This protein binds this small molecule.
Small molecule (SMILES): Nc1ncnc2c1nc(Br)n2[C@@H]1O[C@H](CNC(=O)C(O)(CC(=O)O)CC(=O)O)[C@@H](O)[C@H]1O

Sequence of chain 1.A:
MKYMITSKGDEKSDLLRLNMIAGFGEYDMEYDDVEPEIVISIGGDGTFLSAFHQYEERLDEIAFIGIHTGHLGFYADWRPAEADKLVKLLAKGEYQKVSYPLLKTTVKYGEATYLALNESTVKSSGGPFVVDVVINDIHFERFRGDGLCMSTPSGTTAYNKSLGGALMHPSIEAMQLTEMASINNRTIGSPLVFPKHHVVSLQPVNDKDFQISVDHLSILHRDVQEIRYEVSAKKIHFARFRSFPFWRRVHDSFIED

Sequence of chain 4.A:
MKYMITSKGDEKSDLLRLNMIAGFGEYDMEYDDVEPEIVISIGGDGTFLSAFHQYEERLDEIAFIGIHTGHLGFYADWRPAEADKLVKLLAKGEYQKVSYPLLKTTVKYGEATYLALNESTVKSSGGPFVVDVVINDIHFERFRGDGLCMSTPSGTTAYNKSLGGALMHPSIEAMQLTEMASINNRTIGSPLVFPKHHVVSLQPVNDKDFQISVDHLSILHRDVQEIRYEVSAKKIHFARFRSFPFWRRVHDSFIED

Binding-site contacts:
Ligand atom C2' contacts residue GLU123 of chain 4.A at 3.4 Å.
Ligand atom N7 contacts residue TYR163 of chain 4.A at 3.7 Å.
Ligand atom C2' contacts residue TYR163 of chain 4.A at 3.8 Å (hydrophobic).
Ligand atom O31 contacts residue THR47 of chain 4.A at 3.8 Å.
Ligand atom O2' contacts residue ALA162 of chain 4.A at 3.2 Å.
Ligand atom C61 contacts residue 5NB1 of chain 4.B at 3.9 Å.
Ligand atom N6 contacts residue GLY149 of chain 1.A at 4.0 Å.
Ligand atom O51 contacts residue 5NB1 of chain 4.B at 3.6 Å.
Ligand atom N9 contacts residue TYR163 of chain 4.A at 3.9 Å.
Ligand atom C4 contacts residue TYR163 of chain 4.A at 3.8 Å (hydrophobic).
Ligand atom O2' contacts residue ASN122 of chain 4.A at 3.7 Å.
Ligand atom C2 contacts residue ILE187 of chain 1.A at 3.8 Å (hydrophobic).
Ligand atom O3' contacts residue ASP222 of chain 4.A at 3.8 Å.
Ligand atom O2' contacts residue TYR163 of chain 4.A at 3.5 Å (h-bond).
Ligand atom O51 contacts residue GLY46 of chain 4.A at 3.7 Å.
Ligand atom O3' contacts residue GLU123 of chain 4.A at 2.8 Å (salt-bridge).
Ligand atom N6 contacts residue ASP150 of chain 1.A at 3.1 Å (salt-bridge).
Ligand atom O2' contacts residue GLU123 of chain 4.A at 2.7 Å (salt-bridge).
Ligand atom C41 contacts residue GLY46 of chain 4.A at 4.0 Å.
Ligand atom O31 contacts residue GLY46 of chain 4.A at 3.0 Å.
Ligand atom C21 contacts residue 5NB1 of chain 4.B at 3.7 Å.
Ligand atom N3 contacts residue TYR163 of chain 4.A at 3.7 Å.
Ligand atom C3' contacts residue GLU123 of chain 4.A at 3.4 Å.
Ligand atom C6 contacts residue TYR163 of chain 4.A at 3.5 Å (hydrophobic).
Ligand atom C21 contacts residue GLY46 of chain 4.A at 3.7 Å.
Ligand atom C5 contacts residue TYR163 of chain 4.A at 3.5 Å (hydrophobic).
Ligand atom N1 contacts residue ILE187 of chain 1.A at 3.8 Å.
Ligand atom O51 contacts residue LEU49 of chain 4.A at 3.7 Å.
Ligand atom O71 contacts residue ARG148 of chain 1.A at 4.0 Å.
Ligand atom N1 contacts residue SER166 of chain 4.A at 3.1 Å (h-bond).
Ligand atom C2 contacts residue SER166 of chain 4.A at 3.3 Å.
Ligand atom O3' contacts residue LEU49 of chain 4.A at 4.0 Å.
Ligand atom O21 contacts residue 5NB1 of chain 4.B at 2.9 Å (h-bond).
Ligand atom C51 contacts residue GLY46 of chain 4.A at 3.5 Å.
Ligand atom O11 contacts residue ARG148 of chain 1.A at 3.9 Å.
Ligand atom N6 contacts residue ALA185 of chain 1.A at 3.1 Å (h-bond).
Ligand atom O3' contacts residue ASN122 of chain 4.A at 3.3 Å (h-bond).
Ligand atom N6 contacts residue TYR163 of chain 4.A at 3.5 Å.
Ligand atom C8 contacts residue TYR163 of chain 4.A at 3.6 Å (hydrophobic).
Ligand atom C2 contacts residue TYR163 of chain 4.A at 4.0 Å (hydrophobic).